The small molecule below binds the protein below.
Small molecule (SMILES): CC(C)C[C@H](NC(=O)[C@H](CC(=O)O)NC(=O)[C@H](CC(N)=O)NC(=O)[C@H](Cc1ccccc1)NC(=O)[C@H](CCCN=C(N)N)NC(=O)[C@H](C)N)C(=O)N[C@@H](CCCN=C(N)N)C(=O)N[C@@H](Cc1ccccc1)C(=O)N[C@H](C(=O)O)C(C)C

Sequence of chain 1.C:
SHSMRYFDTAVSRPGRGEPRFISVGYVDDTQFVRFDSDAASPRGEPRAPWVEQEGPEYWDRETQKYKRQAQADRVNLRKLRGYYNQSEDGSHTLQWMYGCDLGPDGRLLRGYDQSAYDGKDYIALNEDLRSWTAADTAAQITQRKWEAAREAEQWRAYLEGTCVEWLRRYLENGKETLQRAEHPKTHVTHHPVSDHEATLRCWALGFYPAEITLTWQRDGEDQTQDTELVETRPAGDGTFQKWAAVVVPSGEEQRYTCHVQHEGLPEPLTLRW

Binding-site contacts:
Ligand atom NH2 contacts residue ASP114 of chain 1.C at 2.9 Å (salt-bridge).
Ligand atom CA contacts residue GLU63 of chain 1.C at 3.4 Å.
Ligand atom NH2 contacts residue ASP9 of chain 1.C at 2.8 Å (salt-bridge).
Ligand atom N contacts residue TYR171 of chain 1.C at 2.7 Å (h-bond).
Ligand atom O contacts residue LYS66 of chain 1.C at 2.8 Å (salt-bridge).
Ligand atom O contacts residue ASN77 of chain 1.C at 2.9 Å (h-bond).
Ligand atom O contacts residue TRP147 of chain 1.C at 2.9 Å (h-bond).
Ligand atom N contacts residue GLN70 of chain 1.C at 3.1 Å (h-bond).
Ligand atom OXT contacts residue TYR84 of chain 1.C at 2.7 Å (h-bond).
Ligand atom OXT contacts residue THR143 of chain 1.C at 2.7 Å (h-bond).
Ligand atom NH1 contacts residue SER24 of chain 1.C at 3.1 Å (h-bond).
Ligand atom CD1 contacts residue ARG69 of chain 1.C at 3.3 Å.
Ligand atom NH1 contacts residue ASP9 of chain 1.C at 2.8 Å (salt-bridge).
Ligand atom CA contacts residue ASN77 of chain 1.C at 3.0 Å.
Ligand atom CG contacts residue TRP156 of chain 1.C at 3.4 Å (hydrophobic).
Ligand atom CZ contacts residue ASP114 of chain 1.C at 3.3 Å.
Ligand atom N contacts residue TYR99 of chain 1.C at 2.9 Å (h-bond).
Ligand atom CD2 contacts residue TRP156 of chain 1.C at 3.4 Å (hydrophobic).
Ligand atom C contacts residue ASN77 of chain 1.C at 3.4 Å.
Ligand atom C contacts residue TYR7 of chain 1.C at 3.2 Å (hydrophobic).
Ligand atom NH2 contacts residue TRP133 of chain 1.C at 3.2 Å.
Ligand atom OD2 contacts residue GLN155 of chain 1.C at 3.1 Å (h-bond).
Ligand atom CB contacts residue TYR99 of chain 1.C at 3.4 Å (hydrophobic).
Ligand atom CZ contacts residue TRP156 of chain 1.C at 3.3 Å (hydrophobic).
Ligand atom N contacts residue TYR7 of chain 1.C at 2.9 Å (h-bond).
Ligand atom CZ contacts residue TRP156 of chain 1.C at 3.4 Å (hydrophobic).
Ligand atom CA contacts residue TYR7 of chain 1.C at 3.2 Å (hydrophobic).
Ligand atom CG contacts residue GLU63 of chain 1.C at 3.2 Å.
Ligand atom O contacts residue GLN70 of chain 1.C at 3.4 Å (h-bond).
Ligand atom NH2 contacts residue TRP156 of chain 1.C at 3.0 Å (h-bond).
Ligand atom O contacts residue LYS146 of chain 1.C at 3.3 Å.
Ligand atom O contacts residue TYR159 of chain 1.C at 2.7 Å (h-bond).
Ligand atom CA contacts residue TYR99 of chain 1.C at 3.3 Å (hydrophobic).
Ligand atom N contacts residue ASN77 of chain 1.C at 2.8 Å (h-bond).
Ligand atom NH1 contacts residue ASP114 of chain 1.C at 2.6 Å (salt-bridge).
Ligand atom N contacts residue GLU63 of chain 1.C at 2.9 Å (salt-bridge).
Ligand atom NE contacts residue TYR99 of chain 1.C at 3.4 Å (h-bond).
Ligand atom CD contacts residue TYR99 of chain 1.C at 3.4 Å (hydrophobic).
Ligand atom O contacts residue LYS80 of chain 1.C at 3.0 Å (salt-bridge).
Ligand atom NH1 contacts residue TRP156 of chain 1.C at 3.4 Å.